Sequence of chain 1.E:
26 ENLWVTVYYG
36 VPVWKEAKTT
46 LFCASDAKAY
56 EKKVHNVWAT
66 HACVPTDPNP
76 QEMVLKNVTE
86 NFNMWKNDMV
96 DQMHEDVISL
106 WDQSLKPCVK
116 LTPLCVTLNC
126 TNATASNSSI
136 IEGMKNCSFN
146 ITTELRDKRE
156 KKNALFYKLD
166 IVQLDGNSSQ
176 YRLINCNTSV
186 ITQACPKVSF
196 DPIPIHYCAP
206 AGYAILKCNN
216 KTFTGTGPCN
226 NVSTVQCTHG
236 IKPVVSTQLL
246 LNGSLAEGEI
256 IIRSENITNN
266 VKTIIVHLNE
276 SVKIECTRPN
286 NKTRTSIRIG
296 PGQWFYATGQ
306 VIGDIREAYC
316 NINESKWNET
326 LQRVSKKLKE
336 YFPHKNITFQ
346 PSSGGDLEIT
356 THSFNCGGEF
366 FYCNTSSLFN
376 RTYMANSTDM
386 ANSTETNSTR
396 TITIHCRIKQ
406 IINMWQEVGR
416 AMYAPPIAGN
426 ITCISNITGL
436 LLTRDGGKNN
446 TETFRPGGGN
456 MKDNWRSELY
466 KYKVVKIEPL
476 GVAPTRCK

Binding-site contacts:
Ligand atom O6 contacts residue THR263 of chain 1.E at 3.8 Å.
Ligand atom O5 contacts residue THR263 of chain 1.E at 3.3 Å (h-bond).
Ligand atom C6 contacts residue THR263 of chain 1.E at 3.7 Å.
Ligand atom O5 contacts residue ASN261 of chain 1.E at 2.3 Å (h-bond).
Ligand atom C7 contacts residue ASN261 of chain 1.E at 3.6 Å.
Ligand atom O5 contacts residue ASN264 of chain 1.E at 3.7 Å.
Ligand atom C5 contacts residue ASN261 of chain 1.E at 3.6 Å.
Ligand atom C1 contacts residue ASN264 of chain 1.E at 4.3 Å.
Ligand atom C1 contacts residue THR263 of chain 1.E at 3.6 Å.
Ligand atom C5 contacts residue THR263 of chain 1.E at 3.4 Å.
Ligand atom C2 contacts residue ASN261 of chain 1.E at 2.5 Å.
Ligand atom C4 contacts residue ASN261 of chain 1.E at 4.2 Å.
Ligand atom C5 contacts residue ASN264 of chain 1.E at 4.5 Å.
Ligand atom O7 contacts residue ASN261 of chain 1.E at 3.7 Å.
Ligand atom C6 contacts residue ASN264 of chain 1.E at 4.2 Å.
Ligand atom C3 contacts residue ASN261 of chain 1.E at 3.8 Å.
Ligand atom C1 contacts residue ASN261 of chain 1.E at 1.4 Å.
Ligand atom O6 contacts residue ASN264 of chain 1.E at 3.8 Å.
Ligand atom N2 contacts residue ASN261 of chain 1.E at 3.0 Å (h-bond).

This protein binds this small molecule.
Small molecule (SMILES): CC(=O)N[C@H]1[C@H](O[C@H]2[C@H](O)[C@@H](NC(C)=O)CO[C@@H]2CO)O[C@H](CO)[C@@H](O[C@@H]2O[C@H](CO)[C@@H](O)[C@H](O)[C@@H]2O)[C@@H]1O